Sequence of chain 1.A:
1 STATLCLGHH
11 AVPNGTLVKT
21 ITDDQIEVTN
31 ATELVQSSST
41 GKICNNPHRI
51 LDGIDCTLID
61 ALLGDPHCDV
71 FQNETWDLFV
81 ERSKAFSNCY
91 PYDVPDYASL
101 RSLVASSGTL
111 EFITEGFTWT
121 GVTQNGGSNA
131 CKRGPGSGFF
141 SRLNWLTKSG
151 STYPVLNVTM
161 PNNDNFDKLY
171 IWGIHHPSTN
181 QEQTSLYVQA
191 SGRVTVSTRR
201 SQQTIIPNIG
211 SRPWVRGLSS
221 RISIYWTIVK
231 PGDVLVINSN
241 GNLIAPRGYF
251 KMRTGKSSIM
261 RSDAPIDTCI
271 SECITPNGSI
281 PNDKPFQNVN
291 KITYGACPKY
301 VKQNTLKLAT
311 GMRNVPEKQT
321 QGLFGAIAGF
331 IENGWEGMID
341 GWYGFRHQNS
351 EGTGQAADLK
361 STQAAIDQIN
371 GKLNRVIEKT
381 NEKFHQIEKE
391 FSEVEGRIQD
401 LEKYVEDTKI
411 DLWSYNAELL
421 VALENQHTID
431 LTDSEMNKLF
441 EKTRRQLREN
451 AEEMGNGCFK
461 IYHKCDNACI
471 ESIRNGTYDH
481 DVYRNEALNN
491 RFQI

Binding-site contacts:
Ligand atom C1 contacts residue PHE112 of chain 1.A at 4.2 Å (hydrophobic).
Ligand atom C6 contacts residue PHE112 of chain 1.A at 3.5 Å (hydrophobic).
Ligand atom C8 contacts residue ASN73 of chain 1.A at 3.9 Å.
Ligand atom C6 contacts residue ILE113 of chain 1.A at 3.8 Å (hydrophobic).
Ligand atom C3 contacts residue ASN73 of chain 1.A at 3.7 Å.
Ligand atom O6 contacts residue GLU111 of chain 1.A at 4.0 Å.
Ligand atom C2 contacts residue ASN73 of chain 1.A at 2.5 Å.
Ligand atom C4 contacts residue ASN73 of chain 1.A at 4.2 Å.
Ligand atom C1 contacts residue ASN73 of chain 1.A at 1.4 Å.
Ligand atom C5 contacts residue ASN73 of chain 1.A at 3.6 Å.
Ligand atom O7 contacts residue GLN72 of chain 1.A at 4.4 Å.
Ligand atom O7 contacts residue ASN73 of chain 1.A at 2.8 Å (h-bond).
Ligand atom N2 contacts residue ASN73 of chain 1.A at 2.7 Å (h-bond).
Ligand atom O5 contacts residue PHE112 of chain 1.A at 3.7 Å.
Ligand atom C6 contacts residue GLU111 of chain 1.A at 4.4 Å.
Ligand atom C7 contacts residue ASN73 of chain 1.A at 2.8 Å.
Ligand atom C8 contacts residue GLN72 of chain 1.A at 3.7 Å.
Ligand atom C5 contacts residue PHE112 of chain 1.A at 3.2 Å (hydrophobic).
Ligand atom O5 contacts residue ASN73 of chain 1.A at 2.5 Å (h-bond).
Ligand atom C4 contacts residue PHE112 of chain 1.A at 4.5 Å (hydrophobic).

A protein and the small-molecule ligand that binds it are described below.
Small molecule (SMILES): CC(=O)N[C@@H]1[C@@H](O)[C@H](O)[C@@H](CO)O[C@H]1O